Sequence of chain 1.C:
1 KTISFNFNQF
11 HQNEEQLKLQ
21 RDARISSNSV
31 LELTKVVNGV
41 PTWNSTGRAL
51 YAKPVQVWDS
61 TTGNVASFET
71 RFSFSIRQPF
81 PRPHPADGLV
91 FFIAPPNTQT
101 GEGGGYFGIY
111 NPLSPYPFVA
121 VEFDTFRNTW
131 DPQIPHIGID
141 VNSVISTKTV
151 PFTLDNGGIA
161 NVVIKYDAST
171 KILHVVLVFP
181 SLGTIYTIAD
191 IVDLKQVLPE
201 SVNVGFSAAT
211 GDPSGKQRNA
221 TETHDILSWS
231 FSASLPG

Binding-site contacts:
Ligand atom O7 contacts residue GLY105 of chain 1.C at 3.1 Å (h-bond).
Ligand atom O3 contacts residue LYS216 of chain 1.C at 2.6 Å (salt-bridge).
Ligand atom O7 contacts residue GLY104 of chain 1.C at 3.3 Å.
Ligand atom C4 contacts residue PHE126 of chain 1.C at 3.8 Å (hydrophobic).
Ligand atom O3 contacts residue GLY105 of chain 1.C at 2.5 Å (h-bond).
Ligand atom O2 contacts residue LYS216 of chain 1.C at 3.9 Å.
Ligand atom C3 contacts residue ASN128 of chain 1.C at 3.6 Å.
Ligand atom O6 contacts residue GLY215 of chain 1.C at 3.7 Å.
Ligand atom O5 contacts residue GLY215 of chain 1.C at 3.8 Å.
Ligand atom C6 contacts residue ALA220 of chain 1.C at 3.8 Å (hydrophobic).
Ligand atom O4 contacts residue GLY211 of chain 1.C at 3.2 Å.
Ligand atom C4 contacts residue ASP87 of chain 1.C at 3.3 Å.
Ligand atom C5 contacts residue PHE126 of chain 1.C at 3.5 Å (hydrophobic).
Ligand atom C3 contacts residue SER214 of chain 1.C at 3.7 Å.
Ligand atom C3 contacts residue GLY105 of chain 1.C at 3.9 Å.
Ligand atom C1 contacts residue SER214 of chain 1.C at 4.0 Å.
Ligand atom O3 contacts residue ASN128 of chain 1.C at 3.6 Å (h-bond).
Ligand atom O4 contacts residue GLY104 of chain 1.C at 4.0 Å.
Ligand atom O6 contacts residue ALA220 of chain 1.C at 4.0 Å.
Ligand atom C8 contacts residue ASN128 of chain 1.C at 3.9 Å.
Ligand atom C7 contacts residue GLY105 of chain 1.C at 3.6 Å.
Ligand atom C3 contacts residue PHE126 of chain 1.C at 3.7 Å (hydrophobic).
Ligand atom O2 contacts residue SER214 of chain 1.C at 3.3 Å (h-bond).
Ligand atom C2 contacts residue ASP212 of chain 1.C at 3.9 Å.
Ligand atom C2 contacts residue GLY215 of chain 1.C at 3.9 Å.
Ligand atom N2 contacts residue ASN128 of chain 1.C at 3.8 Å.
Ligand atom O7 contacts residue GLY103 of chain 1.C at 3.9 Å.
Ligand atom C8 contacts residue TYR106 of chain 1.C at 3.9 Å (hydrophobic).
Ligand atom O4 contacts residue SER214 of chain 1.C at 3.5 Å (h-bond).
Ligand atom C3 contacts residue LYS216 of chain 1.C at 3.9 Å.
Ligand atom O4 contacts residue ASP212 of chain 1.C at 2.8 Å (salt-bridge).
Ligand atom O3 contacts residue GLY104 of chain 1.C at 3.1 Å.
Ligand atom O3 contacts residue SER214 of chain 1.C at 2.8 Å (h-bond).
Ligand atom O4 contacts residue ASP87 of chain 1.C at 2.9 Å (salt-bridge).
Ligand atom O3 contacts residue ASP87 of chain 1.C at 2.7 Å (salt-bridge).
Ligand atom C2 contacts residue SER214 of chain 1.C at 4.0 Å.
Ligand atom O6 contacts residue HIS84 of chain 1.C at 3.2 Å (h-bond).
Ligand atom C8 contacts residue TRP130 of chain 1.C at 3.9 Å (hydrophobic).
Ligand atom O4 contacts residue GLY215 of chain 1.C at 3.5 Å.
Ligand atom C3 contacts residue ASP87 of chain 1.C at 3.4 Å.

The small molecule below binds the protein below.
Small molecule (SMILES): CC(=O)N[C@H]1[C@@H](O[C@H]2[C@@H](O)[C@@H](CO)O[C@@H](O[C@H]3[C@H](O)[C@@H](O)[C@@H](O)O[C@@H]3CO)[C@@H]2O)O[C@H](CO)[C@H](O)[C@@H]1O